Sequence of chain 1.B:
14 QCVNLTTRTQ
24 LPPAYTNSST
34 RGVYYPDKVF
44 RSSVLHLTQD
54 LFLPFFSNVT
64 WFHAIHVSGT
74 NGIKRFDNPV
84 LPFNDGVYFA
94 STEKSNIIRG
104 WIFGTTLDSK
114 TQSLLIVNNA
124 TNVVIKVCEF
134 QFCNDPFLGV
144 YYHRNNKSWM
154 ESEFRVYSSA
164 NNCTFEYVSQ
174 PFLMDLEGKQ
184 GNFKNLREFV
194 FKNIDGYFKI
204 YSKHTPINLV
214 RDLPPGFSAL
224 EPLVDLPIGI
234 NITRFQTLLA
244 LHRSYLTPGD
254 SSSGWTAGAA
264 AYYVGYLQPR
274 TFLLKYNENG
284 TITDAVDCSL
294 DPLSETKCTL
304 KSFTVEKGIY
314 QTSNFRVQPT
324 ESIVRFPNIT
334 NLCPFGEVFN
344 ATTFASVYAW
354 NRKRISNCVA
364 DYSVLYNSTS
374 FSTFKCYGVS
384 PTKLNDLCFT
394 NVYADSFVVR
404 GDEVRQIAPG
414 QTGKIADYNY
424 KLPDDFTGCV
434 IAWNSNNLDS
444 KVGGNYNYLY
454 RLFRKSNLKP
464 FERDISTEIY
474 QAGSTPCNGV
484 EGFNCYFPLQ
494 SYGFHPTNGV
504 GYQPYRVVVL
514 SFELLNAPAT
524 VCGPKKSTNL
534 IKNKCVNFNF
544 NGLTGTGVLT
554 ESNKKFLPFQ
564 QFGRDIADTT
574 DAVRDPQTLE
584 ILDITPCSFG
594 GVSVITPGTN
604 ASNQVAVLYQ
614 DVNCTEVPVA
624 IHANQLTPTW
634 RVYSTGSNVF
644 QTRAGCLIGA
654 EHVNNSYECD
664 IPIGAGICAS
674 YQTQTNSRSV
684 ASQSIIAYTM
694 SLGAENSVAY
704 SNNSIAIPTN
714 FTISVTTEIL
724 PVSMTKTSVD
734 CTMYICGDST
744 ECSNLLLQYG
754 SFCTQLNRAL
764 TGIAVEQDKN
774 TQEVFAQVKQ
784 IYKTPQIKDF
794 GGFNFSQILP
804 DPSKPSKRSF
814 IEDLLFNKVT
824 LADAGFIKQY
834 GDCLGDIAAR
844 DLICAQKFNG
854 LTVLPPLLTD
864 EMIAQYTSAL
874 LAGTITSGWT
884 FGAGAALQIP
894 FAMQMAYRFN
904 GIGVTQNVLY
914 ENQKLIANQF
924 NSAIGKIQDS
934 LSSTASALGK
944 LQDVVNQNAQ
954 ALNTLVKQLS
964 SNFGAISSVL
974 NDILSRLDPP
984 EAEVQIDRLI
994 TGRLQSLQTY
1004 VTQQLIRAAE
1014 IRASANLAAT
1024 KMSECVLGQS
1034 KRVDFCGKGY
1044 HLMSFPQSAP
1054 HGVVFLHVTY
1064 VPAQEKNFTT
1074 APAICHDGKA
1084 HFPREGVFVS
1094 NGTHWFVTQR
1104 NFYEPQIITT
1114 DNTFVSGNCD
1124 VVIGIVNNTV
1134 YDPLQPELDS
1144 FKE

Binding-site contacts:
Ligand atom O7 contacts residue ASN17 of chain 1.B at 3.0 Å (h-bond).
Ligand atom C6 contacts residue CYS15 of chain 1.B at 4.1 Å (hydrophobic).
Ligand atom C7 contacts residue ASN137 of chain 1.B at 3.1 Å.
Ligand atom C3 contacts residue ASN17 of chain 1.B at 3.8 Å.
Ligand atom C5 contacts residue ASN17 of chain 1.B at 3.7 Å.
Ligand atom C3 contacts residue ASN137 of chain 1.B at 4.0 Å.
Ligand atom O7 contacts residue LEU18 of chain 1.B at 4.4 Å.
Ligand atom O5 contacts residue VAL16 of chain 1.B at 4.4 Å.
Ligand atom C2 contacts residue ASN17 of chain 1.B at 2.5 Å.
Ligand atom O5 contacts residue CYS15 of chain 1.B at 4.1 Å.
Ligand atom C1 contacts residue VAL16 of chain 1.B at 4.5 Å (hydrophobic).
Ligand atom C2 contacts residue ASN137 of chain 1.B at 3.5 Å.
Ligand atom C4 contacts residue ASN17 of chain 1.B at 4.2 Å.
Ligand atom C8 contacts residue ASN17 of chain 1.B at 4.0 Å.
Ligand atom C7 contacts residue ASN17 of chain 1.B at 3.1 Å.
Ligand atom N2 contacts residue ASN137 of chain 1.B at 3.4 Å (h-bond).
Ligand atom O7 contacts residue VAL16 of chain 1.B at 4.2 Å.
Ligand atom C8 contacts residue ASN137 of chain 1.B at 4.0 Å.
Ligand atom N2 contacts residue ASN17 of chain 1.B at 2.9 Å (h-bond).
Ligand atom O7 contacts residue ASN137 of chain 1.B at 2.8 Å (h-bond).
Ligand atom O5 contacts residue ASN17 of chain 1.B at 2.4 Å (h-bond).
Ligand atom O3 contacts residue ASN137 of chain 1.B at 3.4 Å (h-bond).
Ligand atom C1 contacts residue ASN17 of chain 1.B at 1.4 Å.
Ligand atom O6 contacts residue CYS15 of chain 1.B at 3.6 Å.

This small molecule binds to this protein.
Small molecule (SMILES): CC(=O)N[C@@H]1[C@@H](O)[C@H](O)[C@@H](CO)O[C@H]1O